Sequence of chain 2.E:
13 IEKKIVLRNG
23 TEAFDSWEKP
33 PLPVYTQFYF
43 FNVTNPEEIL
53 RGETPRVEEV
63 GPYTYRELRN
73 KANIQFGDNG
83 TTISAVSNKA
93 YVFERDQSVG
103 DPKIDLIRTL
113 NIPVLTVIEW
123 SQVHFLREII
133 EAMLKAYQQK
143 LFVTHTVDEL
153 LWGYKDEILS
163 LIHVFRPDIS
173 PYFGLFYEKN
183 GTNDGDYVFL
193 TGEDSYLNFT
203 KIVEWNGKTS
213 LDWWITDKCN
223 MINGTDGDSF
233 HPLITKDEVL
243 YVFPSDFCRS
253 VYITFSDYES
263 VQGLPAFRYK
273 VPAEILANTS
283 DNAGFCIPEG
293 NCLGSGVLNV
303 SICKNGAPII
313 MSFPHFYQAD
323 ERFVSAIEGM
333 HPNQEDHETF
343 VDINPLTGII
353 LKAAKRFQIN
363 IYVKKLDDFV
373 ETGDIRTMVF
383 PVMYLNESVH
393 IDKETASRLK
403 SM

The small molecule below binds the protein below.
Small molecule (SMILES): CC(=O)N[C@H]1[C@H](O[C@H]2[C@H](O)[C@@H](NC(C)=O)CO[C@@H]2CO)O[C@H](CO)[C@@H](O[C@@H]2O[C@H](CO)[C@@H](O)[C@H](O[C@H]3O[C@H](CO)[C@@H](O)[C@H](O)[C@@H]3O)[C@@H]2O)[C@@H]1O

Binding-site contacts:
Ligand atom O5 contacts residue ASN44 of chain 2.E at 2.4 Å (h-bond).
Ligand atom N2 contacts residue LEU108 of chain 2.E at 2.7 Å (h-bond).
Ligand atom N2 contacts residue ILE109 of chain 2.E at 4.5 Å.
Ligand atom O7 contacts residue ASN44 of chain 2.E at 3.7 Å.
Ligand atom O7 contacts residue THR146 of chain 2.E at 3.3 Å.
Ligand atom C3 contacts residue ASN44 of chain 2.E at 3.8 Å.
Ligand atom C1 contacts residue ASN44 of chain 2.E at 1.4 Å.
Ligand atom O3 contacts residue LEU108 of chain 2.E at 4.0 Å.
Ligand atom C2 contacts residue ASN44 of chain 2.E at 2.5 Å.
Ligand atom C7 contacts residue ASN44 of chain 2.E at 3.4 Å.
Ligand atom C1 contacts residue LEU108 of chain 2.E at 3.9 Å (hydrophobic).
Ligand atom O6 contacts residue VAL45 of chain 2.E at 3.9 Å.
Ligand atom C8 contacts residue ILE109 of chain 2.E at 3.8 Å (hydrophobic).
Ligand atom C8 contacts residue ASN44 of chain 2.E at 4.5 Å.
Ligand atom C8 contacts residue LEU108 of chain 2.E at 3.7 Å (hydrophobic).
Ligand atom C4 contacts residue ASN44 of chain 2.E at 4.3 Å.
Ligand atom N2 contacts residue ASN44 of chain 2.E at 2.9 Å (h-bond).
Ligand atom C7 contacts residue THR146 of chain 2.E at 4.2 Å.
Ligand atom O7 contacts residue LEU108 of chain 2.E at 3.7 Å.
Ligand atom C2 contacts residue LEU108 of chain 2.E at 3.5 Å (hydrophobic).
Ligand atom O6 contacts residue ARG110 of chain 2.E at 2.9 Å (salt-bridge).
Ligand atom C8 contacts residue VAL62 of chain 2.E at 3.8 Å (hydrophobic).
Ligand atom C5 contacts residue ARG110 of chain 2.E at 4.4 Å.
Ligand atom C5 contacts residue ASN44 of chain 2.E at 3.7 Å.
Ligand atom C3 contacts residue LEU108 of chain 2.E at 3.5 Å (hydrophobic).
Ligand atom C7 contacts residue LEU108 of chain 2.E at 3.6 Å (hydrophobic).
Ligand atom C6 contacts residue ARG110 of chain 2.E at 3.5 Å.
Ligand atom C8 contacts residue THR146 of chain 2.E at 4.1 Å.